A small-molecule ligand and the protein it binds are described below.
Small molecule (SMILES): O=C1CCC/C=C\CCOC(=O)c2c(O)cc(O)c(Cl)c2C1

Sequence of chain 1.A:
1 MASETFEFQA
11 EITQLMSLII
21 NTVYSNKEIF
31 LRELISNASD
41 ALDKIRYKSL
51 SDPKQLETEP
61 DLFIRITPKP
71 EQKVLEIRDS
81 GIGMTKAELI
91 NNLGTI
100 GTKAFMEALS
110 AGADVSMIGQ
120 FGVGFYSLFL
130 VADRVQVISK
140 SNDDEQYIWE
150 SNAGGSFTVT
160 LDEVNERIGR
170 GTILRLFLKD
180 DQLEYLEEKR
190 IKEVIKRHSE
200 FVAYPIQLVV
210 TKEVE

Binding-site contacts:
Ligand atom C14 contacts residue LYS44 of chain 1.A at 4.1 Å.
Ligand atom C1 contacts residue MET84 of chain 1.A at 3.8 Å (hydrophobic).
Ligand atom O1 contacts residue ALA41 of chain 1.A at 4.1 Å.
Ligand atom C6 contacts residue ASN37 of chain 1.A at 3.7 Å.
Ligand atom C15 contacts residue ALA41 of chain 1.A at 3.7 Å (hydrophobic).
Ligand atom C2 contacts residue ALA41 of chain 1.A at 4.0 Å (hydrophobic).
Ligand atom C10 contacts residue ASN37 of chain 1.A at 3.9 Å.
Ligand atom O3 contacts residue ASP79 of chain 1.A at 2.7 Å (salt-bridge).
Ligand atom C16 contacts residue ILE82 of chain 1.A at 3.6 Å (hydrophobic).
Ligand atom C8 contacts residue MET84 of chain 1.A at 3.7 Å (hydrophobic).
Ligand atom C13 contacts residue LYS44 of chain 1.A at 3.8 Å.
Ligand atom C5 contacts residue LEU173 of chain 1.A at 4.1 Å (hydrophobic).
Ligand atom O1 contacts residue GLY83 of chain 1.A at 4.0 Å.
Ligand atom O1 contacts residue MET84 of chain 1.A at 3.4 Å.
Ligand atom C4 contacts residue ALA38 of chain 1.A at 4.1 Å (hydrophobic).
Ligand atom C5 contacts residue ASN37 of chain 1.A at 3.4 Å.
Ligand atom C3 contacts residue ASP79 of chain 1.A at 3.5 Å.
Ligand atom C4 contacts residue LEU173 of chain 1.A at 4.2 Å (hydrophobic).
Ligand atom C16 contacts residue ALA41 of chain 1.A at 3.9 Å (hydrophobic).
Ligand atom CL1 contacts residue ASN37 of chain 1.A at 3.2 Å.
Ligand atom O3 contacts residue THR171 of chain 1.A at 3.5 Å.
Ligand atom C2 contacts residue MET84 of chain 1.A at 4.0 Å (hydrophobic).
Ligand atom C4 contacts residue ASN37 of chain 1.A at 4.0 Å.
Ligand atom O10 contacts residue ALA41 of chain 1.A at 4.0 Å.
Ligand atom O4 contacts residue LEU173 of chain 1.A at 3.4 Å.
Ligand atom O10 contacts residue MET84 of chain 1.A at 4.1 Å.
Ligand atom O5 contacts residue ASN92 of chain 1.A at 3.6 Å.
Ligand atom C15 contacts residue ILE82 of chain 1.A at 3.6 Å (hydrophobic).
Ligand atom O4 contacts residue LEU34 of chain 1.A at 4.2 Å.
Ligand atom C3 contacts residue ALA41 of chain 1.A at 3.7 Å (hydrophobic).
Ligand atom C7 contacts residue MET84 of chain 1.A at 4.2 Å (hydrophobic).
Ligand atom O4 contacts residue ASN37 of chain 1.A at 3.4 Å.
Ligand atom C3 contacts residue THR171 of chain 1.A at 4.0 Å.
Ligand atom CL1 contacts residue PHE124 of chain 1.A at 3.4 Å.
Ligand atom C1 contacts residue ALA41 of chain 1.A at 3.8 Å (hydrophobic).
Ligand atom C16 contacts residue MET84 of chain 1.A at 4.2 Å (hydrophobic).
Ligand atom O3 contacts residue ALA41 of chain 1.A at 3.0 Å.
Ligand atom C4 contacts residue THR171 of chain 1.A at 4.2 Å.
Ligand atom C4 contacts residue ASP79 of chain 1.A at 3.5 Å.
Ligand atom O1 contacts residue THR171 of chain 1.A at 3.4 Å (h-bond).